Binding-site contacts:
Ligand atom CA5 contacts residue GLU251 of chain 1.D at 3.8 Å.
Ligand atom CA6 contacts residue ASN152 of chain 1.D at 3.9 Å.
Ligand atom OA4 contacts residue CYS285 of chain 1.D at 2.5 Å (h-bond).
Ligand atom CA2 contacts residue TYR445 of chain 1.D at 4.0 Å (hydrophobic).
Ligand atom CA2 contacts residue LEU157 of chain 1.D at 3.5 Å (hydrophobic).
Ligand atom OA1 contacts residue ARG447 of chain 1.D at 2.8 Å (salt-bridge).
Ligand atom CA3 contacts residue LEU157 of chain 1.D at 3.6 Å (hydrophobic).
Ligand atom OA2 contacts residue ARG103 of chain 1.D at 3.0 Å (salt-bridge).
Ligand atom OA2 contacts residue LEU156 of chain 1.D at 4.2 Å.
Ligand atom CA4 contacts residue CYS285 of chain 1.D at 3.5 Å (hydrophobic).
Ligand atom CA5 contacts residue VAL284 of chain 1.D at 4.2 Å (hydrophobic).
Ligand atom CA6 contacts residue CYS285 of chain 1.D at 1.9 Å (hydrophobic).
Ligand atom CA5 contacts residue CYS285 of chain 1.D at 2.7 Å (hydrophobic).
Ligand atom CA6 contacts residue GLU251 of chain 1.D at 3.3 Å.
Ligand atom CA3 contacts residue PHE453 of chain 1.D at 3.8 Å (hydrophobic).
Ligand atom OA2 contacts residue TYR445 of chain 1.D at 2.8 Å (h-bond).
Ligand atom OA3 contacts residue TRP160 of chain 1.D at 3.8 Å.
Ligand atom OA1 contacts residue TRP160 of chain 1.D at 3.7 Å.
Ligand atom CA1 contacts residue PHE453 of chain 1.D at 4.1 Å (hydrophobic).
Ligand atom OA3 contacts residue LEU157 of chain 1.D at 3.1 Å.
Ligand atom CA5 contacts residue LEU153 of chain 1.D at 3.7 Å (hydrophobic).
Ligand atom OA2 contacts residue ARG447 of chain 1.D at 3.0 Å (salt-bridge).
Ligand atom CA4 contacts residue PHE453 of chain 1.D at 4.0 Å (hydrophobic).
Ligand atom CA4 contacts residue GLU251 of chain 1.D at 3.5 Å.
Ligand atom CA1 contacts residue ARG447 of chain 1.D at 3.3 Å.
Ligand atom OA1 contacts residue ARG103 of chain 1.D at 3.0 Å (salt-bridge).
Ligand atom CA6 contacts residue LEU157 of chain 1.D at 4.1 Å (hydrophobic).
Ligand atom CA3 contacts residue TYR445 of chain 1.D at 3.4 Å (hydrophobic).
Ligand atom CA2 contacts residue PHE453 of chain 1.D at 3.5 Å (hydrophobic).
Ligand atom CA5 contacts residue LEU157 of chain 1.D at 4.2 Å (hydrophobic).
Ligand atom CA1 contacts residue TYR445 of chain 1.D at 3.7 Å (hydrophobic).
Ligand atom OA3 contacts residue PHE453 of chain 1.D at 3.3 Å.
Ligand atom OA4 contacts residue NAD1 of chain 1.N at 3.0 Å (h-bond).
Ligand atom OA4 contacts residue ASN152 of chain 1.D at 2.8 Å (h-bond).
Ligand atom CA4 contacts residue LEU153 of chain 1.D at 4.2 Å (hydrophobic).
Ligand atom CA1 contacts residue ARG103 of chain 1.D at 3.6 Å.
Ligand atom CA1 contacts residue LEU156 of chain 1.D at 4.1 Å (hydrophobic).
Ligand atom CA6 contacts residue NAD1 of chain 1.N at 3.3 Å.
Ligand atom OA4 contacts residue VAL284 of chain 1.D at 3.8 Å.
Ligand atom CA4 contacts residue LEU157 of chain 1.D at 3.4 Å (hydrophobic).

Sequence of chain 1.D:
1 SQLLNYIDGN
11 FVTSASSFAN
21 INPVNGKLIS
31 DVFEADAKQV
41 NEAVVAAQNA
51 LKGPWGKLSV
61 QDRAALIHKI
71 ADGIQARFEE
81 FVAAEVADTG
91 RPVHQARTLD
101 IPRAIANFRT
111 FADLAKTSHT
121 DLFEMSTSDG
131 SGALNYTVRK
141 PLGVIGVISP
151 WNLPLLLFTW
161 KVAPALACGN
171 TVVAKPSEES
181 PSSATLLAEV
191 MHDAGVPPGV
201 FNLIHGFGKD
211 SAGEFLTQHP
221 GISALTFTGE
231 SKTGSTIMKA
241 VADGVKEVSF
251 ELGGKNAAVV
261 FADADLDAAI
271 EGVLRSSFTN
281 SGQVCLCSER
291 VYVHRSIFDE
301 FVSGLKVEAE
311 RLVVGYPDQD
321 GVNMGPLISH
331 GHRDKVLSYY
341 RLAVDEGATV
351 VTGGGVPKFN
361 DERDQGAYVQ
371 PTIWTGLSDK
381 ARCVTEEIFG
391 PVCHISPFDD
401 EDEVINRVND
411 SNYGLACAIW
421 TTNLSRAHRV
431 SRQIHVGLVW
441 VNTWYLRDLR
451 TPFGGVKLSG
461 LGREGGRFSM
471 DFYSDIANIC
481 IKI

This small molecule binds to this protein.
Small molecule (SMILES): O=C/C=C/C=C(\O)C(=O)O